Sequence of chain 1.B:
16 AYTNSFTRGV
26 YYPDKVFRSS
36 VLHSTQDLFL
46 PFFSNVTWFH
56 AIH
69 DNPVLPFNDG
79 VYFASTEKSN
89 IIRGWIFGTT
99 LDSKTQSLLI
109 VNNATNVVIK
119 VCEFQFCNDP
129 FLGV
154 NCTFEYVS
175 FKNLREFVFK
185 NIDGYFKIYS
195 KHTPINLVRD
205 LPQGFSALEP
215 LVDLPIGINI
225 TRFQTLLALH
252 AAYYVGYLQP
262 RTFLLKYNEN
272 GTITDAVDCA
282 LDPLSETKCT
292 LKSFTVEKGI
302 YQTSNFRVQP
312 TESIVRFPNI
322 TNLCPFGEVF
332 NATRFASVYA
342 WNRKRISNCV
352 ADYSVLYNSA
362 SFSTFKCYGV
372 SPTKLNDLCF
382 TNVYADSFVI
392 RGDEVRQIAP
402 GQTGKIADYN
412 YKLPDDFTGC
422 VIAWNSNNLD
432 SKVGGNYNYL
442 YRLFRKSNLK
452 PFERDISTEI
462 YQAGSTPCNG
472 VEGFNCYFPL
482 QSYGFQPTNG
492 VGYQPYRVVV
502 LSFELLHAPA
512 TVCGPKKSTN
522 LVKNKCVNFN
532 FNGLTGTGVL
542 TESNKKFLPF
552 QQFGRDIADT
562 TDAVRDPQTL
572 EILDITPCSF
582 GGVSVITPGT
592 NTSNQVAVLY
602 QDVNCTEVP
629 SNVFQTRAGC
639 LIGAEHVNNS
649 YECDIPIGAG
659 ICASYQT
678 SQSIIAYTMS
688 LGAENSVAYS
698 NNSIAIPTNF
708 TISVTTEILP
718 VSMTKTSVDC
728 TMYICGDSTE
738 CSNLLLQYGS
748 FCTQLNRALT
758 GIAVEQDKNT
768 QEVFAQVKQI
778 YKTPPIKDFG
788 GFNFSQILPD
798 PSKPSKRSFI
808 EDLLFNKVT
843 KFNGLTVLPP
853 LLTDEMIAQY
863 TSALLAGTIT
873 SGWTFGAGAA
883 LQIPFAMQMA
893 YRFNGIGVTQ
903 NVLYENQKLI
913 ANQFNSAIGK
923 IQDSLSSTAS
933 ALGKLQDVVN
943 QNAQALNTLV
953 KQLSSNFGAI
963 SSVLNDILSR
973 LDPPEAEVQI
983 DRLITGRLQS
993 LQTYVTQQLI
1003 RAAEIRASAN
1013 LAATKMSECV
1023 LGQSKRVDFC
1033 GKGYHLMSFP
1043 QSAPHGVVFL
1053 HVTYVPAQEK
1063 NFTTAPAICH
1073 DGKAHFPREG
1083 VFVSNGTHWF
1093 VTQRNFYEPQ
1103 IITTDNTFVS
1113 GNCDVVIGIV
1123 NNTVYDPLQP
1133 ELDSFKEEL

The small molecule below binds the protein below.
Small molecule (SMILES): CC(=O)N[C@@H]1[C@@H](O)[C@H](O)[C@@H](CO)O[C@H]1O

Sequence of chain 1.A:
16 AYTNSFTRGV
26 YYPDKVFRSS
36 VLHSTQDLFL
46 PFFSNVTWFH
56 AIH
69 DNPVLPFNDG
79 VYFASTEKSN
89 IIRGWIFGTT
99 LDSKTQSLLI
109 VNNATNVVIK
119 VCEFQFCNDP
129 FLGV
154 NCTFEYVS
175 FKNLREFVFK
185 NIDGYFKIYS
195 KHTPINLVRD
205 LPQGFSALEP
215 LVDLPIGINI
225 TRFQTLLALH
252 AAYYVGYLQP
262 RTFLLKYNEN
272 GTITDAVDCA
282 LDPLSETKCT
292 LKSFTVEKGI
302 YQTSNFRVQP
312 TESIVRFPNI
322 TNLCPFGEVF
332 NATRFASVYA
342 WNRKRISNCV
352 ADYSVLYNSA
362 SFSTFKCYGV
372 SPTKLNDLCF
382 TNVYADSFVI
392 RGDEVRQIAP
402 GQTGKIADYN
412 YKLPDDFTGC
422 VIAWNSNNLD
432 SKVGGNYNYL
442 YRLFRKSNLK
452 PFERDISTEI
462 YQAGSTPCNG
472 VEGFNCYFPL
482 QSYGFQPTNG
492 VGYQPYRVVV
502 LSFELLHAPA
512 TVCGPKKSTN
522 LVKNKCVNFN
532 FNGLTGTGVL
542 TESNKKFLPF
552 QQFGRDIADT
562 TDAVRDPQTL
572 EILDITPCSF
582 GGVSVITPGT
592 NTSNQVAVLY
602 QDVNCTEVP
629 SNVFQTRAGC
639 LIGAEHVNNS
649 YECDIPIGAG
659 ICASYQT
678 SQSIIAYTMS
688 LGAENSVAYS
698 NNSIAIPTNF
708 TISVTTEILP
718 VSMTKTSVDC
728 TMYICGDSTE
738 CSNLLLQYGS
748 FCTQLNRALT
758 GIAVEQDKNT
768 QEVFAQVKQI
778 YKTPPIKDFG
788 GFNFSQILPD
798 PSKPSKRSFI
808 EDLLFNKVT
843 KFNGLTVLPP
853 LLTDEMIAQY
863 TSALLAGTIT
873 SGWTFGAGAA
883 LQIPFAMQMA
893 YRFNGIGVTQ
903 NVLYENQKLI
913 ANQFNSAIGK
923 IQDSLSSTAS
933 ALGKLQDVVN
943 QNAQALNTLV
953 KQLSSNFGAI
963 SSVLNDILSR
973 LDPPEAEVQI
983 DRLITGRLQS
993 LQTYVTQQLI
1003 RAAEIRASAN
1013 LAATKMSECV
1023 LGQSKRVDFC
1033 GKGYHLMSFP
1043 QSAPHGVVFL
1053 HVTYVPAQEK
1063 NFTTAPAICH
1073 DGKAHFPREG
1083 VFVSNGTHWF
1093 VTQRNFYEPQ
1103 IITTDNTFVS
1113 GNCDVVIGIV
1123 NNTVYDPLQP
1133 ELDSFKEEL

Binding-site contacts:
Ligand atom C3 contacts residue ASN271 of chain 1.B at 3.8 Å.
Ligand atom N2 contacts residue ASN271 of chain 1.B at 2.9 Å (h-bond).
Ligand atom C2 contacts residue ASN271 of chain 1.B at 2.5 Å.
Ligand atom C7 contacts residue ASN271 of chain 1.B at 3.5 Å.
Ligand atom C8 contacts residue ASN271 of chain 1.B at 3.5 Å.
Ligand atom C1 contacts residue LYS547 of chain 1.A at 3.4 Å.
Ligand atom C5 contacts residue LYS547 of chain 1.A at 3.4 Å.
Ligand atom C1 contacts residue ASN271 of chain 1.B at 1.5 Å.
Ligand atom O5 contacts residue ASN271 of chain 1.B at 2.4 Å (h-bond).
Ligand atom O7 contacts residue ASN271 of chain 1.B at 4.1 Å.
Ligand atom C5 contacts residue ASN271 of chain 1.B at 3.7 Å.
Ligand atom C8 contacts residue GLU270 of chain 1.B at 3.5 Å.
Ligand atom C4 contacts residue ASN271 of chain 1.B at 4.3 Å.
Ligand atom O6 contacts residue LYS547 of chain 1.A at 3.3 Å (salt-bridge).
Ligand atom C8 contacts residue ASN269 of chain 1.B at 4.0 Å.
Ligand atom C6 contacts residue LYS547 of chain 1.A at 4.0 Å.
Ligand atom O5 contacts residue LYS547 of chain 1.A at 3.2 Å (salt-bridge).